Sequence of chain 1.A:
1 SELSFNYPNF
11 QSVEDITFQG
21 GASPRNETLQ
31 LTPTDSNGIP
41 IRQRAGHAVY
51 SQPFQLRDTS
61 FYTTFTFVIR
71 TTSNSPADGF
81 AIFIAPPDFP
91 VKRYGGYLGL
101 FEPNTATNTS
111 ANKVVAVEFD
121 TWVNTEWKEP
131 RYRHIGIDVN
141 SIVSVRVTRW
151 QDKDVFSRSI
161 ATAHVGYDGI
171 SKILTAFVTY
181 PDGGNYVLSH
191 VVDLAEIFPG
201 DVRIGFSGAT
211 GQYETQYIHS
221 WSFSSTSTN

Binding-site contacts:
Ligand atom C4 contacts residue ASP78 of chain 1.A at 3.6 Å.
Ligand atom C3 contacts residue ASP78 of chain 1.A at 3.6 Å.
Ligand atom O3 contacts residue ASP78 of chain 1.A at 2.7 Å (salt-bridge).
Ligand atom C3 contacts residue TRP122 of chain 1.A at 3.4 Å (hydrophobic).
Ligand atom O3 contacts residue GLY96 of chain 1.A at 3.0 Å (h-bond).
Ligand atom O7 contacts residue GLY95 of chain 1.A at 3.6 Å.
Ligand atom C3 contacts residue ASN124 of chain 1.A at 3.5 Å.
Ligand atom O4 contacts residue THR125 of chain 1.A at 2.6 Å (h-bond).
Ligand atom O2 contacts residue GLU126 of chain 1.A at 2.9 Å (salt-bridge).
Ligand atom O2 contacts residue THR125 of chain 1.A at 3.9 Å.
Ligand atom N2 contacts residue GLU126 of chain 1.A at 3.1 Å (salt-bridge).
Ligand atom C3 contacts residue THR125 of chain 1.A at 3.7 Å.
Ligand atom C3 contacts residue VAL123 of chain 1.A at 3.7 Å (hydrophobic).
Ligand atom C7 contacts residue GLU126 of chain 1.A at 3.7 Å.
Ligand atom C4 contacts residue TRP122 of chain 1.A at 3.6 Å (hydrophobic).
Ligand atom C5 contacts residue TRP122 of chain 1.A at 3.6 Å (hydrophobic).
Ligand atom C1 contacts residue GLU126 of chain 1.A at 3.3 Å.
Ligand atom C2 contacts residue THR125 of chain 1.A at 3.4 Å.
Ligand atom O4 contacts residue GLY211 of chain 1.A at 3.4 Å.
Ligand atom O3 contacts residue THR125 of chain 1.A at 3.4 Å (h-bond).
Ligand atom O6 contacts residue GLN212 of chain 1.A at 3.6 Å (h-bond).
Ligand atom C4 contacts residue THR125 of chain 1.A at 3.7 Å.
Ligand atom O3 contacts residue GLU126 of chain 1.A at 3.6 Å.
Ligand atom O3 contacts residue VAL123 of chain 1.A at 2.7 Å (h-bond).
Ligand atom C8 contacts residue GLU126 of chain 1.A at 3.3 Å.
Ligand atom O6 contacts residue TRP122 of chain 1.A at 3.8 Å.
Ligand atom O2 contacts residue ASN124 of chain 1.A at 3.5 Å (h-bond).
Ligand atom O4 contacts residue ASP78 of chain 1.A at 2.6 Å (salt-bridge).
Ligand atom C2 contacts residue GLU126 of chain 1.A at 3.5 Å.
Ligand atom O2 contacts residue TRP122 of chain 1.A at 3.0 Å (h-bond).
Ligand atom C7 contacts residue GLY96 of chain 1.A at 3.9 Å.
Ligand atom O2 contacts residue VAL123 of chain 1.A at 3.8 Å.
Ligand atom N2 contacts residue ASN124 of chain 1.A at 3.7 Å.
Ligand atom O3 contacts residue TRP122 of chain 1.A at 3.6 Å.
Ligand atom O2 contacts residue TRP122 of chain 1.A at 3.8 Å.
Ligand atom C7 contacts residue ASN124 of chain 1.A at 3.9 Å.
Ligand atom O3 contacts residue GLY95 of chain 1.A at 3.8 Å.
Ligand atom O4 contacts residue ALA77 of chain 1.A at 3.8 Å.
Ligand atom O7 contacts residue GLY96 of chain 1.A at 2.9 Å (h-bond).
Ligand atom O3 contacts residue ASN124 of chain 1.A at 2.9 Å (h-bond).

A small-molecule ligand and the protein it binds are described below.
Small molecule (SMILES): CC(=O)N[C@H]1[C@@H](O[C@H]2[C@@H](O)[C@@H](CO)O[C@H](O)[C@@H]2O[C@@H]2O[C@@H](C)[C@@H](O)[C@@H](O)[C@@H]2O)O[C@H](CO)[C@H](O)[C@@H]1O